Sequence of chain 1.F:
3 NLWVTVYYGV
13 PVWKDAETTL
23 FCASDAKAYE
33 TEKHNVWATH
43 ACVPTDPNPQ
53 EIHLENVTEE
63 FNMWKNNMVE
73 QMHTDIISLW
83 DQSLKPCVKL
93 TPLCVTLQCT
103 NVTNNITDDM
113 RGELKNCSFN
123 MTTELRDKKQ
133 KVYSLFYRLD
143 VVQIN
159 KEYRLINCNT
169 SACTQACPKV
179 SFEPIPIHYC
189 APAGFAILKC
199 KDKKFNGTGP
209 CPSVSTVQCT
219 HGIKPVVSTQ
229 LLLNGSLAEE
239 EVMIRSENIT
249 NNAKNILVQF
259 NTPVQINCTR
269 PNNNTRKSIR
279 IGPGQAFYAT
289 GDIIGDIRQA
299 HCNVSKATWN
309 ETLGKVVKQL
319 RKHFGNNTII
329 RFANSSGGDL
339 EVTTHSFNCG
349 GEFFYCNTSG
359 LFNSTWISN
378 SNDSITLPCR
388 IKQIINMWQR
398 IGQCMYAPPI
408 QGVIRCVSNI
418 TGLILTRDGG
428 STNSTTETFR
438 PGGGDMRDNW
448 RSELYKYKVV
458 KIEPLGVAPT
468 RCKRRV

Binding-site contacts:
Ligand atom N2 contacts residue ASN246 of chain 1.F at 2.9 Å (h-bond).
Ligand atom C2 contacts residue ASN246 of chain 1.F at 2.5 Å.
Ligand atom O5 contacts residue ASN246 of chain 1.F at 2.4 Å (h-bond).
Ligand atom C1 contacts residue THR248 of chain 1.F at 4.4 Å.
Ligand atom O5 contacts residue ASN249 of chain 1.F at 3.6 Å.
Ligand atom C1 contacts residue ASN249 of chain 1.F at 4.2 Å.
Ligand atom O6 contacts residue ASN249 of chain 1.F at 4.3 Å.
Ligand atom C7 contacts residue ASN246 of chain 1.F at 3.2 Å.
Ligand atom C3 contacts residue ASN246 of chain 1.F at 3.8 Å.
Ligand atom O7 contacts residue ASN246 of chain 1.F at 3.2 Å (h-bond).
Ligand atom C4 contacts residue ASN246 of chain 1.F at 4.2 Å.
Ligand atom C5 contacts residue ASN246 of chain 1.F at 3.6 Å.
Ligand atom O5 contacts residue THR248 of chain 1.F at 4.3 Å.
Ligand atom C8 contacts residue THR248 of chain 1.F at 4.4 Å.
Ligand atom C5 contacts residue THR248 of chain 1.F at 4.2 Å.
Ligand atom C6 contacts residue THR248 of chain 1.F at 4.3 Å.
Ligand atom C1 contacts residue ASN246 of chain 1.F at 1.4 Å.
Ligand atom C8 contacts residue ASN246 of chain 1.F at 4.4 Å.

A protein and the small-molecule ligand that binds it are described below.
Small molecule (SMILES): CC(=O)N[C@H]1[C@H](O[C@H]2[C@H](O)[C@@H](NC(C)=O)CO[C@@H]2CO)O[C@H](CO)[C@@H](O)[C@@H]1O